Sequence of chain 1.A:
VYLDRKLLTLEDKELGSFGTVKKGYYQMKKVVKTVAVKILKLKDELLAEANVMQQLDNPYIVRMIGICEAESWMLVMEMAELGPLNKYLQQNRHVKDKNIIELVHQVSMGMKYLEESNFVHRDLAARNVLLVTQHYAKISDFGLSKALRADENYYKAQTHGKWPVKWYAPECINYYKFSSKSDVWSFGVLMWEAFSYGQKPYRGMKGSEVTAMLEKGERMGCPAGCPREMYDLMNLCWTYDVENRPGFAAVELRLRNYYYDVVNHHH

Binding-site contacts:
Ligand atom C10 contacts residue ALA109 of chain 1.A at 3.6 Å (hydrophobic).
Ligand atom N5 contacts residue MET106 of chain 1.A at 3.6 Å.
Ligand atom C20 contacts residue ASP170 of chain 1.A at 3.4 Å.
Ligand atom N contacts residue LEU35 of chain 1.A at 3.6 Å.
Ligand atom C11 contacts residue LEU159 of chain 1.A at 3.7 Å (hydrophobic).
Ligand atom C9 contacts residue ALA109 of chain 1.A at 3.6 Å (hydrophobic).
Ligand atom N3 contacts residue ALA58 of chain 1.A at 3.6 Å.
Ligand atom C10 contacts residue ALA58 of chain 1.A at 3.6 Å (hydrophobic).
Ligand atom C14 contacts residue GLU107 of chain 1.A at 3.3 Å.
Ligand atom C6 contacts residue GLY112 of chain 1.A at 3.5 Å.
Ligand atom C13 contacts residue ALA58 of chain 1.A at 3.7 Å (hydrophobic).
Ligand atom C7 contacts residue ALA109 of chain 1.A at 3.3 Å (hydrophobic).
Ligand atom N contacts residue PRO113 of chain 1.A at 3.6 Å.
Ligand atom C5 contacts residue GLY112 of chain 1.A at 3.7 Å.
Ligand atom C6 contacts residue GLU110 of chain 1.A at 3.3 Å.
Ligand atom C4 contacts residue PRO113 of chain 1.A at 3.6 Å (hydrophobic).
Ligand atom N3 contacts residue GLU107 of chain 1.A at 3.5 Å (salt-bridge).
Ligand atom N1 contacts residue MET108 of chain 1.A at 3.5 Å (h-bond).
Ligand atom C19 contacts residue ASP170 of chain 1.A at 3.2 Å.
Ligand atom N6 contacts residue ASP170 of chain 1.A at 2.8 Å (salt-bridge).
Ligand atom C20 contacts residue ASN157 of chain 1.A at 3.6 Å.
Ligand atom N1 contacts residue ALA109 of chain 1.A at 2.7 Å (h-bond).
Ligand atom C13 contacts residue LEU159 of chain 1.A at 3.7 Å (hydrophobic).
Ligand atom C1 contacts residue LEU35 of chain 1.A at 3.7 Å (hydrophobic).
Ligand atom N5 contacts residue SER169 of chain 1.A at 3.2 Å (h-bond).
Ligand atom C18 contacts residue ASP170 of chain 1.A at 3.4 Å.
Ligand atom C1 contacts residue PRO113 of chain 1.A at 3.7 Å (hydrophobic).
Ligand atom C14 contacts residue ALA58 of chain 1.A at 3.6 Å (hydrophobic).
Ligand atom C12 contacts residue LEU159 of chain 1.A at 3.4 Å (hydrophobic).
Ligand atom C17 contacts residue ASP170 of chain 1.A at 3.4 Å.
Ligand atom C7 contacts residue GLY112 of chain 1.A at 3.5 Å.
Ligand atom C8 contacts residue GLY112 of chain 1.A at 3.7 Å.
Ligand atom C contacts residue LEU35 of chain 1.A at 3.4 Å (hydrophobic).
Ligand atom N4 contacts residue LEU159 of chain 1.A at 3.7 Å.
Ligand atom N3 contacts residue ALA109 of chain 1.A at 3.0 Å (h-bond).
Ligand atom C19 contacts residue ARG156 of chain 1.A at 3.4 Å.
Ligand atom C7 contacts residue GLU110 of chain 1.A at 3.7 Å.
Ligand atom N2 contacts residue LEU159 of chain 1.A at 3.6 Å.
Ligand atom C17 contacts residue LYS60 of chain 1.A at 3.6 Å.
Ligand atom C16 contacts residue ASP170 of chain 1.A at 3.7 Å.

The small molecule below binds the protein below.
Small molecule (SMILES): CN(C)Cc1cnn(-c2ccnc3[nH]c(-c4cccc5c4ccn5C)nc23)c1